Binding-site contacts:
Ligand atom O7 contacts residue ASN331 of chain 1.B at 3.0 Å (h-bond).
Ligand atom C2 contacts residue ASN331 of chain 1.B at 2.4 Å.
Ligand atom C5 contacts residue ASN331 of chain 1.B at 3.6 Å.
Ligand atom O7 contacts residue GLN580 of chain 1.B at 3.1 Å.
Ligand atom C8 contacts residue ASN331 of chain 1.B at 4.2 Å.
Ligand atom N2 contacts residue GLN580 of chain 1.B at 4.2 Å.
Ligand atom C7 contacts residue GLN580 of chain 1.B at 3.0 Å.
Ligand atom C8 contacts residue SER530 of chain 1.B at 4.4 Å.
Ligand atom O5 contacts residue ASN331 of chain 1.B at 2.4 Å (h-bond).
Ligand atom C7 contacts residue ASN331 of chain 1.B at 3.1 Å.
Ligand atom C4 contacts residue ASN331 of chain 1.B at 4.2 Å.
Ligand atom C3 contacts residue ASN331 of chain 1.B at 3.7 Å.
Ligand atom C1 contacts residue ASN331 of chain 1.B at 1.4 Å.
Ligand atom N2 contacts residue ASN331 of chain 1.B at 2.8 Å (h-bond).
Ligand atom C8 contacts residue GLN580 of chain 1.B at 2.0 Å.

A protein and the small-molecule ligand that binds it are described below.
Small molecule (SMILES): CC(=O)N[C@@H]1[C@@H](O)[C@H](O)[C@@H](CO)O[C@H]1O

Sequence of chain 1.B:
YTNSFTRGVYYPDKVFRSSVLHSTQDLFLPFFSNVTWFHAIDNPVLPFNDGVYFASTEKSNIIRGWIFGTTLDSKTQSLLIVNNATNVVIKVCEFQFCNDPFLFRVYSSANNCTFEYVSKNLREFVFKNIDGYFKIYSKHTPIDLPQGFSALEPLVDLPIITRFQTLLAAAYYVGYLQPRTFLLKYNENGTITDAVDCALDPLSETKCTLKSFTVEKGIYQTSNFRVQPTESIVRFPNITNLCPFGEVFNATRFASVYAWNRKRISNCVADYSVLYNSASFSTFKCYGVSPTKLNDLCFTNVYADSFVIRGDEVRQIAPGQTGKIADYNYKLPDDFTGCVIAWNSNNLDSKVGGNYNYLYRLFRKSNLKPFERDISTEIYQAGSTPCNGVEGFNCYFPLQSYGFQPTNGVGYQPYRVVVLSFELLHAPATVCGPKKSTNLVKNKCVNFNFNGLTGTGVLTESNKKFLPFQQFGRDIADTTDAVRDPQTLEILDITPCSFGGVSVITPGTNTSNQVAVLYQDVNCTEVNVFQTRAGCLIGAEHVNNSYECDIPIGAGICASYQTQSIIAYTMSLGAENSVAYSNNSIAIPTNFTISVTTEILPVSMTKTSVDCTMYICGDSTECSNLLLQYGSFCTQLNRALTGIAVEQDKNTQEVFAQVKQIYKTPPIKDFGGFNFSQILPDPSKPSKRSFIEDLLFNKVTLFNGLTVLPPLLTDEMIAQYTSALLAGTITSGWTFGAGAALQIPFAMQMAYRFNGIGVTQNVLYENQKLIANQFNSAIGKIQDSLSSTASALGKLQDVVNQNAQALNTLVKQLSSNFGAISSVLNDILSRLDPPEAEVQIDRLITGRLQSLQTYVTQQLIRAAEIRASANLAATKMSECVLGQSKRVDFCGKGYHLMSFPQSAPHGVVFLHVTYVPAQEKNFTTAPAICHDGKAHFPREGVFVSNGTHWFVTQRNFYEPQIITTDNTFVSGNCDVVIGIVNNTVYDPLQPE